Binding-site contacts:
Ligand atom O1A contacts residue ARG86 of chain 1.A at 2.8 Å (salt-bridge).
Ligand atom CGA contacts residue LYS83 of chain 1.A at 3.5 Å.
Ligand atom CMD contacts residue SER72 of chain 1.A at 3.3 Å.
Ligand atom CGD contacts residue SER72 of chain 1.A at 3.2 Å.
Ligand atom NA contacts residue ARG86 of chain 1.A at 2.9 Å (salt-bridge).
Ligand atom C1A contacts residue ARG86 of chain 1.A at 3.1 Å.
Ligand atom CAD contacts residue SER72 of chain 1.A at 3.5 Å.
Ligand atom OC contacts residue TYR74 of chain 1.A at 3.3 Å.
Ligand atom C3D contacts residue LYS83 of chain 1.A at 3.5 Å.
Ligand atom CAA contacts residue PHE122 of chain 1.A at 3.6 Å (hydrophobic).
Ligand atom O1A contacts residue LYS83 of chain 1.A at 3.5 Å (salt-bridge).
Ligand atom CMA contacts residue ILE118 of chain 1.A at 3.5 Å (hydrophobic).
Ligand atom OC contacts residue ALA75 of chain 1.A at 2.7 Å (h-bond).
Ligand atom CHB contacts residue ASP87 of chain 1.A at 3.5 Å.
Ligand atom CBC contacts residue CYS84 of chain 1.A at 2.8 Å (hydrophobic).
Ligand atom CBD contacts residue SER72 of chain 1.A at 3.0 Å.
Ligand atom CAC contacts residue CYS84 of chain 1.A at 1.8 Å (hydrophobic).
Ligand atom C4A contacts residue ARG86 of chain 1.A at 3.3 Å.
Ligand atom OC contacts residue THR66 of chain 1.A at 3.5 Å.
Ligand atom C4C contacts residue CYS84 of chain 1.A at 3.5 Å (hydrophobic).
Ligand atom CBC contacts residue TYR129 of chain 1.A at 3.3 Å (hydrophobic).
Ligand atom CMD contacts residue GLN73 of chain 1.A at 3.3 Å.
Ligand atom ND contacts residue ASP87 of chain 1.A at 2.8 Å (salt-bridge).
Ligand atom C2C contacts residue CYS84 of chain 1.A at 3.1 Å (hydrophobic).
Ligand atom O2A contacts residue LYS83 of chain 1.A at 2.7 Å (salt-bridge).
Ligand atom C2D contacts residue LYS83 of chain 1.A at 3.6 Å.
Ligand atom C3C contacts residue CYS84 of chain 1.A at 2.7 Å (hydrophobic).
Ligand atom CHD contacts residue TYR129 of chain 1.A at 3.3 Å (hydrophobic).
Ligand atom C1D contacts residue LEU124 of chain 1.A at 3.6 Å (hydrophobic).
Ligand atom ND contacts residue LEU124 of chain 1.A at 3.5 Å.
Ligand atom NA contacts residue ASP87 of chain 1.A at 2.8 Å (salt-bridge).
Ligand atom O1D contacts residue SER72 of chain 1.A at 2.8 Å (h-bond).
Ligand atom NC contacts residue GLN73 of chain 1.A at 3.0 Å (h-bond).
Ligand atom CBB contacts residue TYR110 of chain 1.A at 3.5 Å (hydrophobic).
Ligand atom CAB contacts residue TYR110 of chain 1.A at 3.3 Å (hydrophobic).
Ligand atom CMD contacts residue TYR74 of chain 1.A at 3.6 Å (hydrophobic).
Ligand atom CMC contacts residue TRP128 of chain 1.A at 3.1 Å (hydrophobic).
Ligand atom ND contacts residue TYR129 of chain 1.A at 3.6 Å (h-bond).
Ligand atom NC contacts residue TRP128 of chain 1.A at 3.6 Å.
Ligand atom C3C contacts residue TRP128 of chain 1.A at 3.4 Å (hydrophobic).

The protein below binds the small molecule below.
Small molecule (SMILES): C=CC1=C(C)/C(=C/c2[nH]c(/C=C3\N=C(/C=C4\NC(=O)C(C)=C4C=C)C(C)=C3CCC(=O)O)c(CCC(=O)O)c2C)NC1=O

Sequence of chain 1.A:
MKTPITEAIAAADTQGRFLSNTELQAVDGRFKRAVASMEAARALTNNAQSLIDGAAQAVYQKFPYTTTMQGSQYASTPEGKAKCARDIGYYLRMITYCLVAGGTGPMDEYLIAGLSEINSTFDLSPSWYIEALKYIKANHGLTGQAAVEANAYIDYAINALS